A small-molecule ligand and the protein it binds are described below.
Small molecule (SMILES): CC1=C(/C=C/C(C)=C/C=C/C(C)=C/C(=O)O)C(C)(C)CCC1

Binding-site contacts:
Ligand atom C17 contacts residue GLY147 of chain 1.A at 4.0 Å.
Ligand atom C7 contacts residue PHE74 of chain 1.A at 4.0 Å (hydrophobic).
Ligand atom C15 contacts residue CYS81 of chain 1.A at 4.0 Å (hydrophobic).
Ligand atom C11 contacts residue ILE119 of chain 1.A at 3.7 Å (hydrophobic).
Ligand atom O2 contacts residue ARG122 of chain 1.A at 3.2 Å (salt-bridge).
Ligand atom C14 contacts residue LEU77 of chain 1.A at 4.0 Å (hydrophobic).
Ligand atom C20 contacts residue ILE119 of chain 1.A at 3.5 Å (hydrophobic).
Ligand atom C15 contacts residue SER133 of chain 1.A at 3.4 Å.
Ligand atom O2 contacts residue PHE132 of chain 1.A at 4.0 Å.
Ligand atom C14 contacts residue PHE132 of chain 1.A at 3.4 Å (hydrophobic).
Ligand atom C13 contacts residue PHE132 of chain 1.A at 4.0 Å (hydrophobic).
Ligand atom O2 contacts residue PHE45 of chain 1.A at 3.3 Å.
Ligand atom C19 contacts residue LEU115 of chain 1.A at 3.6 Å (hydrophobic).
Ligand atom C10 contacts residue PHE74 of chain 1.A at 4.0 Å (hydrophobic).
Ligand atom O1 contacts residue SER133 of chain 1.A at 2.7 Å (h-bond).
Ligand atom C8 contacts residue PHE74 of chain 1.A at 3.4 Å (hydrophobic).
Ligand atom O2 contacts residue CYS81 of chain 1.A at 3.9 Å.
Ligand atom C15 contacts residue PHE132 of chain 1.A at 3.8 Å (hydrophobic).
Ligand atom C2 contacts residue GLY237 of chain 1.A at 3.6 Å.
Ligand atom O2 contacts residue SER133 of chain 1.A at 2.9 Å (h-bond).
Ligand atom C20 contacts residue CYS81 of chain 1.A at 3.8 Å (hydrophobic).
Ligand atom C16 contacts residue MET116 of chain 1.A at 3.7 Å (hydrophobic).
Ligand atom C17 contacts residue PHE74 of chain 1.A at 3.9 Å (hydrophobic).
Ligand atom C11 contacts residue LEU115 of chain 1.A at 3.7 Å (hydrophobic).
Ligand atom C12 contacts residue PHE132 of chain 1.A at 4.0 Å (hydrophobic).
Ligand atom C19 contacts residue MET116 of chain 1.A at 3.7 Å (hydrophobic).
Ligand atom C16 contacts residue PHE148 of chain 1.A at 3.9 Å (hydrophobic).
Ligand atom C13 contacts residue CYS81 of chain 1.A at 3.9 Å (hydrophobic).
Ligand atom C3 contacts residue ALA241 of chain 1.A at 4.0 Å (hydrophobic).
Ligand atom C14 contacts residue CYS81 of chain 1.A at 3.9 Å (hydrophobic).
Ligand atom C19 contacts residue ILE119 of chain 1.A at 3.8 Å (hydrophobic).
Ligand atom C17 contacts residue PHE148 of chain 1.A at 4.0 Å (hydrophobic).
Ligand atom C16 contacts residue GLY237 of chain 1.A at 3.9 Å.
Ligand atom C10 contacts residue LEU115 of chain 1.A at 3.8 Å (hydrophobic).
Ligand atom O1 contacts residue PHE132 of chain 1.A at 3.3 Å.
Ligand atom C20 contacts residue LEU115 of chain 1.A at 3.6 Å (hydrophobic).
Ligand atom C20 contacts residue ARG118 of chain 1.A at 3.7 Å.
Ligand atom C9 contacts residue PHE74 of chain 1.A at 4.0 Å (hydrophobic).
Ligand atom C13 contacts residue ILE119 of chain 1.A at 3.8 Å (hydrophobic).
Ligand atom C3 contacts residue LEU244 of chain 1.A at 3.4 Å (hydrophobic).

Sequence of chain 1.A:
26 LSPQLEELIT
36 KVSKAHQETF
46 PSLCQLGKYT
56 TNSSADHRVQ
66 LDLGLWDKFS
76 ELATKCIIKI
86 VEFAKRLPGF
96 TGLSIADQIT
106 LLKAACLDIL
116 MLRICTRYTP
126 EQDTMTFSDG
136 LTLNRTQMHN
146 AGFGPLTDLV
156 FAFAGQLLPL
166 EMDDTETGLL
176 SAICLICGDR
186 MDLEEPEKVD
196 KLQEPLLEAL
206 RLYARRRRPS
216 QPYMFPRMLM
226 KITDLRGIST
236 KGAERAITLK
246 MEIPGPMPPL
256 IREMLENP